Sequence of chain 1.B:
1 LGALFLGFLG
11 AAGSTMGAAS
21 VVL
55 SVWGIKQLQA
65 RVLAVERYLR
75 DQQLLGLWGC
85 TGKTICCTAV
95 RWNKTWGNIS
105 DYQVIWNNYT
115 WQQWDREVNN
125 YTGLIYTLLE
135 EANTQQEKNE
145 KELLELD

This protein binds this small molecule.
Small molecule (SMILES): CC(=O)N[C@H]1CO[C@H](CO[C@@H]2O[C@@H](C)[C@@H](O)[C@@H](O)[C@@H]2O)[C@@H](O)[C@@H]1O

Binding-site contacts:
Ligand atom C4 contacts residue ASN102 of chain 1.B at 4.2 Å.
Ligand atom C6 contacts residue ASN102 of chain 1.B at 3.4 Å.
Ligand atom O7 contacts residue ASN102 of chain 1.B at 4.3 Å.
Ligand atom C8 contacts residue THR99 of chain 1.B at 4.3 Å.
Ligand atom C7 contacts residue ASN102 of chain 1.B at 3.7 Å.
Ligand atom C1 contacts residue ASN102 of chain 1.B at 4.4 Å.
Ligand atom C8 contacts residue GLY101 of chain 1.B at 4.2 Å.
Ligand atom C3 contacts residue ASN102 of chain 1.B at 3.8 Å.
Ligand atom C2 contacts residue ASN102 of chain 1.B at 2.4 Å.
Ligand atom O5 contacts residue ASN102 of chain 1.B at 4.0 Å.
Ligand atom C1 contacts residue ASN102 of chain 1.B at 1.4 Å.
Ligand atom N2 contacts residue ASN102 of chain 1.B at 2.8 Å (h-bond).
Ligand atom O5 contacts residue ASN102 of chain 1.B at 2.4 Å (h-bond).
Ligand atom C5 contacts residue ASN102 of chain 1.B at 3.7 Å.
Ligand atom C5 contacts residue ASN102 of chain 1.B at 4.3 Å.